Sequence of chain 1.D:
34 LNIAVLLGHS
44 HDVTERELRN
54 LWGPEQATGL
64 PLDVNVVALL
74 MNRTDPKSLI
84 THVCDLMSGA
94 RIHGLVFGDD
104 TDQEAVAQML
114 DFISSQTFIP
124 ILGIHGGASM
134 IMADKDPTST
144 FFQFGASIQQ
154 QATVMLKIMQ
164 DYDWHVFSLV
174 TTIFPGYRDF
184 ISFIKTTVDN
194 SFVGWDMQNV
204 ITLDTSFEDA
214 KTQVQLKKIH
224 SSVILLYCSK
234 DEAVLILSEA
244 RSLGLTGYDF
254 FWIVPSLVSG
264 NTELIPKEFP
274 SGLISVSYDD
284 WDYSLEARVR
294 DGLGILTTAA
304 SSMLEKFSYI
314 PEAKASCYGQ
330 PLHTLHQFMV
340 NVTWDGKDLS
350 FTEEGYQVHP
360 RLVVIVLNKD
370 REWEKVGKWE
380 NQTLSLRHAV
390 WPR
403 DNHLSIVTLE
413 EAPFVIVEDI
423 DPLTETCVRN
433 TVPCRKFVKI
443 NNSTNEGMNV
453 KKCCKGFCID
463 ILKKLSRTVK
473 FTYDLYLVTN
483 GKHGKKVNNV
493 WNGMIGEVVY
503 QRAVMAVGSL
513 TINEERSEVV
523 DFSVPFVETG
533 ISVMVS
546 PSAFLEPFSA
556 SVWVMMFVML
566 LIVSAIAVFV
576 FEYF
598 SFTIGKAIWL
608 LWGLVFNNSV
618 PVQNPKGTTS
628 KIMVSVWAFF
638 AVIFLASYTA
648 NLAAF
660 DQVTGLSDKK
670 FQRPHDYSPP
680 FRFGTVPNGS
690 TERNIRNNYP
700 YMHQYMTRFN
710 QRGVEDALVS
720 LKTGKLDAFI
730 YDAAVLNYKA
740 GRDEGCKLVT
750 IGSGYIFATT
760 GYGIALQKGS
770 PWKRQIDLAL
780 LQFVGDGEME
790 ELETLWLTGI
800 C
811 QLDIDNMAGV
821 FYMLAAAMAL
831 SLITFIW

Binding-site contacts:
Ligand atom C1 contacts residue ASN687 of chain 1.D at 1.4 Å.
Ligand atom N2 contacts residue ASN687 of chain 1.D at 2.9 Å (h-bond).
Ligand atom C4 contacts residue ASN687 of chain 1.D at 4.2 Å.
Ligand atom O7 contacts residue ASN687 of chain 1.D at 3.8 Å.
Ligand atom O5 contacts residue ASN494 of chain 1.D at 3.8 Å.
Ligand atom C2 contacts residue ASN687 of chain 1.D at 2.5 Å.
Ligand atom C8 contacts residue PRO686 of chain 1.D at 4.0 Å (hydrophobic).
Ligand atom O7 contacts residue LYS487 of chain 1.D at 4.4 Å.
Ligand atom N2 contacts residue PRO686 of chain 1.D at 3.7 Å.
Ligand atom O6 contacts residue ASN494 of chain 1.D at 4.0 Å.
Ligand atom O5 contacts residue ASN687 of chain 1.D at 2.4 Å (h-bond).
Ligand atom C1 contacts residue ASN494 of chain 1.D at 4.2 Å.
Ligand atom O6 contacts residue ASN482 of chain 1.D at 4.0 Å.
Ligand atom C3 contacts residue ASN687 of chain 1.D at 3.8 Å.
Ligand atom C5 contacts residue ASN687 of chain 1.D at 3.7 Å.
Ligand atom C7 contacts residue ASN687 of chain 1.D at 3.9 Å.
Ligand atom O7 contacts residue PRO686 of chain 1.D at 4.5 Å.
Ligand atom C7 contacts residue PRO686 of chain 1.D at 3.9 Å (hydrophobic).

A small-molecule ligand and the protein it binds are described below.
Small molecule (SMILES): CC(=O)N[C@@H]1[C@@H](O)[C@H](O)[C@@H](CO)O[C@H]1O